Sequence of chain 1.B:
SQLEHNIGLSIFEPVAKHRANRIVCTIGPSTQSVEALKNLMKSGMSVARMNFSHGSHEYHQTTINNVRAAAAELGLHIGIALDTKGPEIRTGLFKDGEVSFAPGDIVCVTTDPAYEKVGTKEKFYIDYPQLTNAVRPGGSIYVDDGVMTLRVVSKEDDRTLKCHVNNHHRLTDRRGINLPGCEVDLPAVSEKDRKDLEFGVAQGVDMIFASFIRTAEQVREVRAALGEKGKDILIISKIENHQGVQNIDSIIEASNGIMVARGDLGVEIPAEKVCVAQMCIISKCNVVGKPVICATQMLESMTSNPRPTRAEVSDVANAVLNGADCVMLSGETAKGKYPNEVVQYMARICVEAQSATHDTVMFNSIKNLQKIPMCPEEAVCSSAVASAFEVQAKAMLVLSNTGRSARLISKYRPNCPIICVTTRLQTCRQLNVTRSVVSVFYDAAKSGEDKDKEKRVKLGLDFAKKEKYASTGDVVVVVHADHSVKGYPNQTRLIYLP

Binding-site contacts:
Ligand atom O5P contacts residue SER401 of chain 1.B at 3.7 Å.
Ligand atom O4P contacts residue SER406 of chain 1.B at 2.9 Å (h-bond).
Ligand atom O1 contacts residue LYS487 of chain 1.B at 3.4 Å.
Ligand atom O2 contacts residue ASN402 of chain 1.B at 3.6 Å.
Ligand atom O1P contacts residue LYS454 of chain 1.B at 2.8 Å (salt-bridge).
Ligand atom O2P contacts residue ASN402 of chain 1.B at 2.9 Å (h-bond).
Ligand atom O4 contacts residue LEU400 of chain 1.B at 2.6 Å (h-bond).
Ligand atom O1 contacts residue GLY488 of chain 1.B at 2.8 Å (h-bond).
Ligand atom C4 contacts residue LEU400 of chain 1.B at 3.1 Å (hydrophobic).
Ligand atom O6P contacts residue ARG405 of chain 1.B at 3.5 Å.
Ligand atom C5 contacts residue PRO490 of chain 1.B at 3.8 Å (hydrophobic).
Ligand atom O4P contacts residue SER401 of chain 1.B at 2.3 Å (h-bond).
Ligand atom C1 contacts residue GLY488 of chain 1.B at 3.7 Å.
Ligand atom O6P contacts residue THR403 of chain 1.B at 3.0 Å (h-bond).
Ligand atom O4P contacts residue THR403 of chain 1.B at 3.8 Å.
Ligand atom C1 contacts residue VAL486 of chain 1.B at 3.6 Å (hydrophobic).
Ligand atom O5 contacts residue TYR489 of chain 1.B at 3.3 Å (h-bond).
Ligand atom C6 contacts residue LEU400 of chain 1.B at 3.4 Å (hydrophobic).
Ligand atom P2 contacts residue THR403 of chain 1.B at 3.5 Å.
Ligand atom O4P contacts residue ASN402 of chain 1.B at 3.8 Å.
Ligand atom C1 contacts residue ALA482 of chain 1.B at 3.5 Å (hydrophobic).
Ligand atom O4 contacts residue HIS481 of chain 1.B at 3.4 Å.
Ligand atom P1 contacts residue LYS454 of chain 1.B at 3.8 Å.
Ligand atom P2 contacts residue ASN402 of chain 1.B at 3.7 Å.
Ligand atom P1 contacts residue ARG457 of chain 1.B at 3.7 Å.
Ligand atom C5 contacts residue TYR489 of chain 1.B at 3.8 Å (hydrophobic).
Ligand atom O3 contacts residue HIS481 of chain 1.B at 3.6 Å.
Ligand atom O3 contacts residue ALA482 of chain 1.B at 3.1 Å (h-bond).
Ligand atom O1P contacts residue ARG457 of chain 1.B at 2.9 Å (salt-bridge).
Ligand atom C5 contacts residue LEU400 of chain 1.B at 3.7 Å (hydrophobic).
Ligand atom O5P contacts residue THR403 of chain 1.B at 2.7 Å (h-bond).
Ligand atom O5 contacts residue GLY488 of chain 1.B at 3.8 Å.
Ligand atom O5P contacts residue ASN402 of chain 1.B at 2.6 Å (h-bond).
Ligand atom O3P contacts residue LYS454 of chain 1.B at 3.8 Å.
Ligand atom O2P contacts residue ARG457 of chain 1.B at 2.9 Å (salt-bridge).
Ligand atom O4P contacts residue ARG405 of chain 1.B at 3.6 Å.
Ligand atom O4 contacts residue PRO490 of chain 1.B at 3.6 Å.
Ligand atom C3 contacts residue ALA482 of chain 1.B at 3.4 Å (hydrophobic).
Ligand atom O3 contacts residue LYS454 of chain 1.B at 3.8 Å.
Ligand atom P2 contacts residue SER401 of chain 1.B at 3.5 Å.

The protein below binds the small molecule below.
Small molecule (SMILES): O=P(O)(O)OC[C@H]1O[C@@](CO)(OP(=O)(O)O)[C@@H](O)[C@@H]1O